Binding-site contacts:
Ligand atom C4 contacts residue LEU31 of chain 1.B at 3.8 Å (hydrophobic).
Ligand atom C3 contacts residue LEU31 of chain 1.B at 3.5 Å (hydrophobic).
Ligand atom O19 contacts residue LEU31 of chain 1.B at 3.9 Å.
Ligand atom C9 contacts residue TYR114 of chain 1.B at 3.5 Å (hydrophobic).
Ligand atom O17 contacts residue LEU31 of chain 1.B at 2.9 Å (h-bond).
Ligand atom P12 contacts residue THR28 of chain 1.B at 3.5 Å.
Ligand atom N2 contacts residue LEU31 of chain 1.B at 3.5 Å.
Ligand atom P12 contacts residue LEU31 of chain 1.B at 4.0 Å.
Ligand atom C1 contacts residue GLY22 of chain 1.B at 3.3 Å.
Ligand atom O19 contacts residue GLU30 of chain 1.B at 4.0 Å.
Ligand atom O18 contacts residue GLY27 of chain 1.B at 3.7 Å.
Ligand atom C3 contacts residue GLY22 of chain 1.B at 4.0 Å.
Ligand atom C10 contacts residue ARG141 of chain 1.B at 3.6 Å.
Ligand atom N2 contacts residue GLY22 of chain 1.B at 3.5 Å.
Ligand atom N2 contacts residue THR32 of chain 1.B at 4.0 Å.
Ligand atom N6 contacts residue VAL18 of chain 1.B at 2.9 Å (h-bond).
Ligand atom C1 contacts residue THR32 of chain 1.B at 3.9 Å.
Ligand atom O17 contacts residue GLY29 of chain 1.B at 3.3 Å (h-bond).
Ligand atom C15 contacts residue MET178 of chain 1.B at 3.6 Å (hydrophobic).
Ligand atom C11 contacts residue ARG141 of chain 1.B at 3.7 Å.
Ligand atom O17 contacts residue THR28 of chain 1.B at 3.4 Å (h-bond).
Ligand atom C1 contacts residue VAL18 of chain 1.B at 3.9 Å (hydrophobic).
Ligand atom N6 contacts residue GLY22 of chain 1.B at 3.6 Å (h-bond).
Ligand atom C1 contacts residue LEU31 of chain 1.B at 4.0 Å (hydrophobic).
Ligand atom C9 contacts residue GLY27 of chain 1.B at 3.9 Å.
Ligand atom C15 contacts residue VAL161 of chain 1.B at 3.9 Å (hydrophobic).
Ligand atom O19 contacts residue LYS113 of chain 1.B at 3.0 Å (salt-bridge).
Ligand atom O8 contacts residue LEU31 of chain 1.B at 3.3 Å.
Ligand atom C10 contacts residue TYR114 of chain 1.B at 3.9 Å (hydrophobic).
Ligand atom N6 contacts residue THR32 of chain 1.B at 3.0 Å (h-bond).
Ligand atom P12 contacts residue TYR114 of chain 1.B at 3.6 Å.
Ligand atom S5 contacts residue GLY22 of chain 1.B at 3.7 Å.
Ligand atom O17 contacts residue GLU30 of chain 1.B at 2.8 Å (salt-bridge).
Ligand atom O8 contacts residue TYR114 of chain 1.B at 3.9 Å.
Ligand atom C13 contacts residue ALA25 of chain 1.B at 3.7 Å (hydrophobic).
Ligand atom O19 contacts residue TYR114 of chain 1.B at 2.5 Å (h-bond).
Ligand atom C15 contacts residue LEU31 of chain 1.B at 3.8 Å (hydrophobic).
Ligand atom S5 contacts residue GLU21 of chain 1.B at 3.7 Å.
Ligand atom C7 contacts residue LEU31 of chain 1.B at 3.8 Å (hydrophobic).
Ligand atom O18 contacts residue THR28 of chain 1.B at 2.7 Å (h-bond).

Sequence of chain 1.B:
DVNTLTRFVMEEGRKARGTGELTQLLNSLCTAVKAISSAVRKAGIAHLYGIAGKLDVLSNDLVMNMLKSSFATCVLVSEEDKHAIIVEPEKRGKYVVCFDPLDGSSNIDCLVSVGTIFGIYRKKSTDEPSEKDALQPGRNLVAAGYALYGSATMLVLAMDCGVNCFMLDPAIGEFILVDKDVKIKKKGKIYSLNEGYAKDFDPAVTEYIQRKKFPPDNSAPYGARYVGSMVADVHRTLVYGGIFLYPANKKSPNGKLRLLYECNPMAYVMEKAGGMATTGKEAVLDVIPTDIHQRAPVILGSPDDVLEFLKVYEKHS

A small-molecule ligand and the protein it binds are described below.
Small molecule (SMILES): CC(C)Cc1sc(N)nc1-c1ccc(P(=O)(O)O)o1